This small molecule binds to this protein.
Small molecule (SMILES): CC(=O)N[C@H]1[C@H](O[C@H]2[C@H](O)[C@@H](NC(C)=O)CO[C@@H]2CO)O[C@H](CO)[C@@H](O)[C@@H]1O

Binding-site contacts:
Ligand atom O5 contacts residue ASN322 of chain 1.A at 3.8 Å.
Ligand atom C7 contacts residue ASN322 of chain 1.A at 3.2 Å.
Ligand atom C2 contacts residue ASN322 of chain 1.A at 3.5 Å.
Ligand atom C8 contacts residue ASN322 of chain 1.A at 3.4 Å.
Ligand atom C1 contacts residue ASN322 of chain 1.A at 3.0 Å.
Ligand atom O7 contacts residue ASN322 of chain 1.A at 3.5 Å (h-bond).
Ligand atom N2 contacts residue ASN322 of chain 1.A at 3.5 Å.

Sequence of chain 1.A:
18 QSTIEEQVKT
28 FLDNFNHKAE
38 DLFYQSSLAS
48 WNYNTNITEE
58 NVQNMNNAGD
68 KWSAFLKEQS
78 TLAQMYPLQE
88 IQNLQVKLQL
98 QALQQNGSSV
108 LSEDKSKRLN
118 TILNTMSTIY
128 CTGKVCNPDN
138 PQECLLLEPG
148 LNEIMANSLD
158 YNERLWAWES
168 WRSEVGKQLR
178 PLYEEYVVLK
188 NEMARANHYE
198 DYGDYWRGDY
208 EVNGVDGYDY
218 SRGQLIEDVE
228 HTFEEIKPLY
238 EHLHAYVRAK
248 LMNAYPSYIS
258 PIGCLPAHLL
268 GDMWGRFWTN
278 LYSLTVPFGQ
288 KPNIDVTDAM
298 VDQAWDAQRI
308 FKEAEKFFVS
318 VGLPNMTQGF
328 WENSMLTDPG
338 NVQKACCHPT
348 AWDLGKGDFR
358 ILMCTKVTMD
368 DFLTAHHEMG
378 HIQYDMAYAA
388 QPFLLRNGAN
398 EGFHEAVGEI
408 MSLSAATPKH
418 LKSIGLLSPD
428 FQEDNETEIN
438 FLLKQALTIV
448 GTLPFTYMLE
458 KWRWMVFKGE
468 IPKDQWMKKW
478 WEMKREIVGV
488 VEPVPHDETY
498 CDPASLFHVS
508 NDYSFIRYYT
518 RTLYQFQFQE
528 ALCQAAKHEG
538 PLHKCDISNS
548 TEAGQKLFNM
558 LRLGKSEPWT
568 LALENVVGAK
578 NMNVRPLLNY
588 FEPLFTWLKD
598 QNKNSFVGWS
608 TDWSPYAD